Sequence of chain 1.C:
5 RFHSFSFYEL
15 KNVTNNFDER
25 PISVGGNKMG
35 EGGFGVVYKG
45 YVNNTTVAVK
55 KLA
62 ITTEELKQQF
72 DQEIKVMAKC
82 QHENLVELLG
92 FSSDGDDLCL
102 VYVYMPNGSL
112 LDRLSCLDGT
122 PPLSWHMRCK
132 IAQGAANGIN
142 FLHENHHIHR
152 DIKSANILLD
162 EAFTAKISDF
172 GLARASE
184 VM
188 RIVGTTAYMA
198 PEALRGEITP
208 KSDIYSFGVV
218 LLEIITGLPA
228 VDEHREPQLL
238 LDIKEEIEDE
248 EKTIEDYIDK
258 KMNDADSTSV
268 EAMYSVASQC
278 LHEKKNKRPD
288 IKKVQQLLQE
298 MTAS

Binding-site contacts:
Ligand atom C06 contacts residue LEU159 of chain 1.C at 3.5 Å (hydrophobic).
Ligand atom N01 contacts residue TYR105 of chain 1.C at 4.0 Å.
Ligand atom C17 contacts residue GLU35 of chain 1.C at 3.9 Å.
Ligand atom N19 contacts residue ASP113 of chain 1.C at 2.8 Å (salt-bridge).
Ligand atom C21 contacts residue MET33 of chain 1.C at 3.7 Å (hydrophobic).
Ligand atom C05 contacts residue LEU159 of chain 1.C at 3.4 Å (hydrophobic).
Ligand atom C09 contacts residue TYR103 of chain 1.C at 3.6 Å (hydrophobic).
Ligand atom C16 contacts residue ASP113 of chain 1.C at 3.6 Å.
Ligand atom C05 contacts residue VAL41 of chain 1.C at 4.1 Å (hydrophobic).
Ligand atom N01 contacts residue MET106 of chain 1.C at 3.0 Å (h-bond).
Ligand atom O11 contacts residue VAL41 of chain 1.C at 3.8 Å.
Ligand atom C10 contacts residue ALA52 of chain 1.C at 3.6 Å (hydrophobic).
Ligand atom C09 contacts residue LEU159 of chain 1.C at 3.6 Å (hydrophobic).
Ligand atom C08 contacts residue LEU159 of chain 1.C at 3.4 Å (hydrophobic).
Ligand atom C10 contacts residue TYR103 of chain 1.C at 4.1 Å (hydrophobic).
Ligand atom C20 contacts residue ASP113 of chain 1.C at 3.7 Å.
Ligand atom N03 contacts residue MET33 of chain 1.C at 3.2 Å.
Ligand atom O23 contacts residue LYS54 of chain 1.C at 3.3 Å (salt-bridge).
Ligand atom C10 contacts residue LEU159 of chain 1.C at 3.6 Å (hydrophobic).
Ligand atom O22 contacts residue VAL87 of chain 1.C at 3.6 Å.
Ligand atom C10 contacts residue MET106 of chain 1.C at 3.9 Å (hydrophobic).
Ligand atom C15 contacts residue ASP113 of chain 1.C at 3.3 Å.
Ligand atom C20 contacts residue GLU35 of chain 1.C at 4.0 Å.
Ligand atom C04 contacts residue VAL41 of chain 1.C at 4.0 Å (hydrophobic).
Ligand atom C04 contacts residue LEU159 of chain 1.C at 4.0 Å (hydrophobic).
Ligand atom N01 contacts residue ALA52 of chain 1.C at 3.7 Å.
Ligand atom C21 contacts residue ASP113 of chain 1.C at 3.2 Å.
Ligand atom N12 contacts residue TYR103 of chain 1.C at 3.8 Å.
Ligand atom C15 contacts residue SER110 of chain 1.C at 3.9 Å.
Ligand atom C17 contacts residue GLY34 of chain 1.C at 3.9 Å.
Ligand atom C09 contacts residue ALA52 of chain 1.C at 4.1 Å (hydrophobic).
Ligand atom O22 contacts residue SER169 of chain 1.C at 4.0 Å.
Ligand atom C07 contacts residue LEU159 of chain 1.C at 3.3 Å (hydrophobic).
Ligand atom C02 contacts residue MET106 of chain 1.C at 3.3 Å (hydrophobic).
Ligand atom C02 contacts residue MET33 of chain 1.C at 3.3 Å (hydrophobic).
Ligand atom C10 contacts residue VAL104 of chain 1.C at 3.5 Å (hydrophobic).
Ligand atom O22 contacts residue TYR103 of chain 1.C at 3.3 Å.
Ligand atom C06 contacts residue ALA52 of chain 1.C at 3.6 Å (hydrophobic).
Ligand atom N01 contacts residue MET33 of chain 1.C at 3.9 Å.
Ligand atom C04 contacts residue MET33 of chain 1.C at 3.8 Å (hydrophobic).

A protein and the small-molecule ligand that binds it are described below.
Small molecule (SMILES): CN(C)C1CCC(Oc2ncnc3ccc([N+](=O)[O-])cc23)CC1